Binding-site contacts:
Ligand atom C8 contacts residue VAL78 of chain 1.D at 4.1 Å (hydrophobic).
Ligand atom CL1 contacts residue ILE46 of chain 1.D at 3.6 Å.
Ligand atom C12 contacts residue LEU39 of chain 1.D at 4.1 Å (hydrophobic).
Ligand atom C23 contacts residue VAL78 of chain 1.D at 3.5 Å (hydrophobic).
Ligand atom C23 contacts residue LYS79 of chain 1.D at 3.4 Å.
Ligand atom O1 contacts residue TYR52 of chain 1.D at 4.0 Å.
Ligand atom C9 contacts residue PHE76 of chain 1.D at 4.1 Å (hydrophobic).
Ligand atom C15 contacts residue TYR85 of chain 1.D at 4.1 Å (hydrophobic).
Ligand atom C11 contacts residue LEU39 of chain 1.D at 3.9 Å (hydrophobic).
Ligand atom C8 contacts residue ILE84 of chain 1.D at 4.0 Å (hydrophobic).
Ligand atom O3 contacts residue LYS79 of chain 1.D at 3.4 Å.
Ligand atom O4 contacts residue GLY43 of chain 1.D at 3.6 Å.
Ligand atom CL2 contacts residue ILE84 of chain 1.D at 3.6 Å.
Ligand atom O2 contacts residue LYS79 of chain 1.D at 2.5 Å (salt-bridge).
Ligand atom C3 contacts residue ILE46 of chain 1.D at 3.9 Å (hydrophobic).
Ligand atom CL2 contacts residue TYR85 of chain 1.D at 3.7 Å.
Ligand atom C21 contacts residue VAL78 of chain 1.D at 3.1 Å (hydrophobic).
Ligand atom C16 contacts residue HIS81 of chain 1.D at 3.7 Å.
Ligand atom C19 contacts residue HIS81 of chain 1.D at 3.9 Å.
Ligand atom C27 contacts residue MET47 of chain 1.D at 4.0 Å (hydrophobic).
Ligand atom C1 contacts residue ILE46 of chain 1.D at 3.7 Å (hydrophobic).
Ligand atom C14 contacts residue LEU39 of chain 1.D at 4.1 Å (hydrophobic).
Ligand atom C9 contacts residue ILE84 of chain 1.D at 3.7 Å (hydrophobic).
Ligand atom O3 contacts residue VAL78 of chain 1.D at 3.2 Å (h-bond).
Ligand atom C19 contacts residue VAL78 of chain 1.D at 4.0 Å (hydrophobic).
Ligand atom C11 contacts residue GLY43 of chain 1.D at 4.1 Å.
Ligand atom O3 contacts residue HIS81 of chain 1.D at 2.7 Å (h-bond).
Ligand atom C23 contacts residue HIS81 of chain 1.D at 3.8 Å.
Ligand atom C3 contacts residue VAL78 of chain 1.D at 3.7 Å (hydrophobic).
Ligand atom C17 contacts residue HIS81 of chain 1.D at 3.3 Å.
Ligand atom CL1 contacts residue ILE84 of chain 1.D at 4.1 Å.
Ligand atom O1 contacts residue VAL78 of chain 1.D at 3.9 Å.
Ligand atom CL1 contacts residue PHE71 of chain 1.D at 4.0 Å.
Ligand atom C1 contacts residue TYR52 of chain 1.D at 3.4 Å (hydrophobic).
Ligand atom C2 contacts residue VAL78 of chain 1.D at 3.7 Å (hydrophobic).
Ligand atom CL2 contacts residue HIS81 of chain 1.D at 3.4 Å.
Ligand atom C15 contacts residue LEU39 of chain 1.D at 3.8 Å (hydrophobic).
Ligand atom C2 contacts residue TYR52 of chain 1.D at 3.6 Å (hydrophobic).
Ligand atom C6 contacts residue HIS81 of chain 1.D at 3.7 Å.
Ligand atom C10 contacts residue ILE46 of chain 1.D at 4.0 Å (hydrophobic).

Sequence of chain 1.D:
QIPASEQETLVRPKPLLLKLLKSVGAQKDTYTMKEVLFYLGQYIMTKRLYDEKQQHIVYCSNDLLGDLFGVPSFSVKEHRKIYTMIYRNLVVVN

This small molecule binds to this protein.
Small molecule (SMILES): C[C@]1(CC(=O)O)C[C@H](c2cccc(Cl)c2)[C@@H](c2ccc(Cl)cc2)N([C@H](CS(=O)(=O)N2CCCC2)C2CC2)C1=O